A protein and the small-molecule ligand that binds it are described below.
Small molecule (SMILES): CC(=O)N[C@H]1[C@H](O[C@H]2[C@H](O)[C@@H](NC(C)=O)CO[C@@H]2CO)O[C@H](CO)[C@@H](O)[C@@H]1O

Sequence of chain 1.A:
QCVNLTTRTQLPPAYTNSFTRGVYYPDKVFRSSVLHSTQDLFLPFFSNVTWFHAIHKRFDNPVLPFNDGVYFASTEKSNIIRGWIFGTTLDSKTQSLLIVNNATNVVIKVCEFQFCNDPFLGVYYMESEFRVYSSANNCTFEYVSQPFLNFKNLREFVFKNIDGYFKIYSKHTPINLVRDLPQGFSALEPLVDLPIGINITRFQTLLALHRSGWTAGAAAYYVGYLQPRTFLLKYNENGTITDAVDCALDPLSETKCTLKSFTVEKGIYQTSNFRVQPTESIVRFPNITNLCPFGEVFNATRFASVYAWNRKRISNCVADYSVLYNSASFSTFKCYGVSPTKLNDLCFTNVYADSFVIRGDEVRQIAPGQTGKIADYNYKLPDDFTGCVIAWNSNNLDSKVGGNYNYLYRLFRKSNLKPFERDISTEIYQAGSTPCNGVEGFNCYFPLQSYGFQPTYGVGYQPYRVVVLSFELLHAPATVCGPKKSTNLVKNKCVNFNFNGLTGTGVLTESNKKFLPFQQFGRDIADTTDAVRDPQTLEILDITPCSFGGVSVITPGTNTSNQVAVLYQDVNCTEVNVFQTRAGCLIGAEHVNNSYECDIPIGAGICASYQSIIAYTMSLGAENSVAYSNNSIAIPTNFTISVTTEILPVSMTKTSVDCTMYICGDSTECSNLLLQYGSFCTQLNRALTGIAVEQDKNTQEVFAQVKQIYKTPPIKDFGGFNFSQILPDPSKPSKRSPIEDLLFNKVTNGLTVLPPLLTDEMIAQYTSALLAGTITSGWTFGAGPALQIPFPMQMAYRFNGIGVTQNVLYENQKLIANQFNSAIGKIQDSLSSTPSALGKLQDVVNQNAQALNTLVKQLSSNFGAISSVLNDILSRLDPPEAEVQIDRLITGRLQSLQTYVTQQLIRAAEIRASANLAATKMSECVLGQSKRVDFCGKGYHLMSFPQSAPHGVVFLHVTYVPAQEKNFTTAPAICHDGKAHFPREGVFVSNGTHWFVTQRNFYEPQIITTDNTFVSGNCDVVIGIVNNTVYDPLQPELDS

Binding-site contacts:
Ligand atom C4 contacts residue ASN1134 of chain 1.A at 4.2 Å.
Ligand atom C7 contacts residue ASN1134 of chain 1.A at 3.2 Å.
Ligand atom N2 contacts residue ASN1134 of chain 1.A at 2.9 Å (h-bond).
Ligand atom C8 contacts residue ASN1134 of chain 1.A at 4.4 Å.
Ligand atom O7 contacts residue ASN1134 of chain 1.A at 3.1 Å (h-bond).
Ligand atom C2 contacts residue ASN1134 of chain 1.A at 2.5 Å.
Ligand atom C1 contacts residue ASN1134 of chain 1.A at 1.4 Å.
Ligand atom C3 contacts residue ASN1134 of chain 1.A at 3.8 Å.
Ligand atom O5 contacts residue ASN1134 of chain 1.A at 2.3 Å (h-bond).
Ligand atom C5 contacts residue ASN1134 of chain 1.A at 3.7 Å.